Binding-site contacts:
Ligand atom CBA contacts residue TYR83 of chain 1.G at 3.2 Å (hydrophobic).
Ligand atom OC contacts residue ASP72 of chain 1.G at 3.4 Å (salt-bridge).
Ligand atom CAA contacts residue TYR83 of chain 1.G at 3.6 Å (hydrophobic).
Ligand atom OB contacts residue HIS133 of chain 1.G at 2.9 Å (h-bond).
Ligand atom CBC contacts residue CYS102 of chain 1.G at 2.6 Å (hydrophobic).
Ligand atom C1D contacts residue TYR103 of chain 1.G at 3.6 Å (hydrophobic).
Ligand atom O2A contacts residue ARG87 of chain 1.G at 3.6 Å (salt-bridge).
Ligand atom CGD contacts residue THR100 of chain 1.G at 3.6 Å.
Ligand atom O2D contacts residue LEU99 of chain 1.G at 3.4 Å.
Ligand atom CMC contacts residue ARG71 of chain 1.G at 3.3 Å.
Ligand atom CBC contacts residue ARG73 of chain 1.G at 3.4 Å.
Ligand atom O1D contacts residue THR100 of chain 1.G at 2.5 Å (h-bond).
Ligand atom CMB contacts residue PHE43 of chain 1.G at 3.6 Å (hydrophobic).
Ligand atom NA contacts residue ASP72 of chain 1.G at 2.8 Å (salt-bridge).
Ligand atom O2D contacts residue THR100 of chain 1.G at 3.1 Å (h-bond).
Ligand atom ND contacts residue TYR103 of chain 1.G at 3.6 Å.
Ligand atom NA contacts residue TYR103 of chain 1.G at 3.5 Å.
Ligand atom C4D contacts residue TYR74 of chain 1.G at 3.4 Å (hydrophobic).
Ligand atom C4D contacts residue ASP72 of chain 1.G at 3.6 Å.
Ligand atom OB contacts residue ILE115 of chain 1.G at 3.2 Å.
Ligand atom CMA contacts residue TYR103 of chain 1.G at 3.4 Å (hydrophobic).
Ligand atom CAC contacts residue CYS102 of chain 1.G at 1.7 Å (hydrophobic).
Ligand atom C4C contacts residue CYS102 of chain 1.G at 3.6 Å (hydrophobic).
Ligand atom C3A contacts residue TYR103 of chain 1.G at 3.2 Å (hydrophobic).
Ligand atom ND contacts residue ASP72 of chain 1.G at 2.9 Å (salt-bridge).
Ligand atom C3C contacts residue CYS102 of chain 1.G at 2.6 Å (hydrophobic).
Ligand atom OB contacts residue VAL131 of chain 1.G at 3.6 Å.
Ligand atom C4A contacts residue PHE75 of chain 1.G at 3.5 Å (hydrophobic).
Ligand atom NB contacts residue TYR103 of chain 1.G at 3.2 Å (h-bond).
Ligand atom CGA contacts residue TYR83 of chain 1.G at 3.4 Å (hydrophobic).
Ligand atom C3A contacts residue PHE75 of chain 1.G at 3.6 Å (hydrophobic).
Ligand atom C4A contacts residue TYR103 of chain 1.G at 3.5 Å (hydrophobic).
Ligand atom O1A contacts residue ARG87 of chain 1.G at 3.2 Å (salt-bridge).
Ligand atom C2A contacts residue TYR103 of chain 1.G at 3.6 Å (hydrophobic).
Ligand atom O2A contacts residue TYR83 of chain 1.G at 2.7 Å (h-bond).
Ligand atom O2D contacts residue TYR103 of chain 1.G at 3.5 Å.
Ligand atom C3D contacts residue TYR74 of chain 1.G at 3.5 Å (hydrophobic).
Ligand atom CAA contacts residue GLN89 of chain 1.G at 3.2 Å.
Ligand atom NC contacts residue ASP72 of chain 1.G at 2.7 Å (salt-bridge).
Ligand atom C1C contacts residue ASP72 of chain 1.G at 3.5 Å.

This small molecule binds to this protein.
Small molecule (SMILES): C=CC1=C(C)/C(=C/c2[nH]c(/C=C3\N=C(/C=C4\NC(=O)[C@H](C)[C@@H]4C=C)C(C)=C3CCC(=O)O)c(CCC(=O)O)c2C)NC1=O

Sequence of chain 1.G:
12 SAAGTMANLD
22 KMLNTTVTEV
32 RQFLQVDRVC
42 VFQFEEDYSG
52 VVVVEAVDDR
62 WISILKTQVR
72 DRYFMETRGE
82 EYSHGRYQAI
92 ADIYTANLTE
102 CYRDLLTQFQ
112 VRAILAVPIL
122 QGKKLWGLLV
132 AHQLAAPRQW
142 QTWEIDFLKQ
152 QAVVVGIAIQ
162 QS